Sequence of chain 49.A:
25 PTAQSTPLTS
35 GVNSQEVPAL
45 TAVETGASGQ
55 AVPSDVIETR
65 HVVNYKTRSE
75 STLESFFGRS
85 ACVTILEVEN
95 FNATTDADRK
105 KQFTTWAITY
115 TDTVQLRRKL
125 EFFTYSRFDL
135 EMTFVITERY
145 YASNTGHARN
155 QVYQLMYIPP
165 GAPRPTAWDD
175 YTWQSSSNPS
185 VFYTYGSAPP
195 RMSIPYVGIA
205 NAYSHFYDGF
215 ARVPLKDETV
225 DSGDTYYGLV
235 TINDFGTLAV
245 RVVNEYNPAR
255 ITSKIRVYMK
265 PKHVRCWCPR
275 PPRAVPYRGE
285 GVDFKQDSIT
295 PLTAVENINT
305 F

A protein and the small-molecule ligand that binds it are described below.
Small molecule (SMILES): CC(=O)N[C@H]1[C@H]([C@H](O)[C@H](O)CO)O[C@@](O)(C(=O)O)C[C@@H]1O

Binding-site contacts:
Ligand atom C11 contacts residue ARG143 of chain 50.A at 4.0 Å.
Ligand atom O4 contacts residue ASN251 of chain 49.A at 4.1 Å.
Ligand atom C1 contacts residue SER147 of chain 50.A at 3.6 Å.
Ligand atom O10 contacts residue TYR250 of chain 49.A at 2.8 Å (h-bond).
Ligand atom O4 contacts residue TYR145 of chain 50.A at 4.2 Å.
Ligand atom C6 contacts residue ALA146 of chain 50.A at 4.2 Å (hydrophobic).
Ligand atom C10 contacts residue TYR145 of chain 50.A at 3.6 Å (hydrophobic).
Ligand atom C3 contacts residue PRO252 of chain 49.A at 3.8 Å (hydrophobic).
Ligand atom O1B contacts residue ALA146 of chain 50.A at 4.3 Å.
Ligand atom C9 contacts residue TYR145 of chain 50.A at 4.4 Å (hydrophobic).
Ligand atom C4 contacts residue TYR145 of chain 50.A at 3.6 Å (hydrophobic).
Ligand atom C8 contacts residue ALA146 of chain 50.A at 4.5 Å (hydrophobic).
Ligand atom O4 contacts residue TYR250 of chain 49.A at 3.4 Å.
Ligand atom C4 contacts residue PRO252 of chain 49.A at 3.7 Å (hydrophobic).
Ligand atom O1A contacts residue ASN148 of chain 50.A at 4.3 Å.
Ligand atom C10 contacts residue TYR250 of chain 49.A at 3.5 Å (hydrophobic).
Ligand atom O8 contacts residue ALA146 of chain 50.A at 3.3 Å.
Ligand atom C6 contacts residue TYR145 of chain 50.A at 3.4 Å (hydrophobic).
Ligand atom C1 contacts residue ALA146 of chain 50.A at 4.0 Å (hydrophobic).
Ligand atom C11 contacts residue TYR250 of chain 49.A at 3.7 Å (hydrophobic).
Ligand atom O1B contacts residue PRO252 of chain 49.A at 3.3 Å.
Ligand atom C7 contacts residue TYR145 of chain 50.A at 3.9 Å (hydrophobic).
Ligand atom C11 contacts residue TYR145 of chain 50.A at 3.7 Å (hydrophobic).
Ligand atom O4 contacts residue PRO252 of chain 49.A at 3.6 Å.
Ligand atom O1A contacts residue ALA146 of chain 50.A at 3.2 Å.
Ligand atom C5 contacts residue TYR145 of chain 50.A at 3.3 Å (hydrophobic).
Ligand atom O1A contacts residue SER147 of chain 50.A at 3.1 Å (h-bond).
Ligand atom N5 contacts residue TYR250 of chain 49.A at 4.4 Å.
Ligand atom N5 contacts residue TYR145 of chain 50.A at 2.6 Å (h-bond).
Ligand atom O1B contacts residue SER147 of chain 50.A at 2.7 Å (h-bond).
Ligand atom C1 contacts residue PRO252 of chain 49.A at 4.0 Å (hydrophobic).

Sequence of chain 50.A:
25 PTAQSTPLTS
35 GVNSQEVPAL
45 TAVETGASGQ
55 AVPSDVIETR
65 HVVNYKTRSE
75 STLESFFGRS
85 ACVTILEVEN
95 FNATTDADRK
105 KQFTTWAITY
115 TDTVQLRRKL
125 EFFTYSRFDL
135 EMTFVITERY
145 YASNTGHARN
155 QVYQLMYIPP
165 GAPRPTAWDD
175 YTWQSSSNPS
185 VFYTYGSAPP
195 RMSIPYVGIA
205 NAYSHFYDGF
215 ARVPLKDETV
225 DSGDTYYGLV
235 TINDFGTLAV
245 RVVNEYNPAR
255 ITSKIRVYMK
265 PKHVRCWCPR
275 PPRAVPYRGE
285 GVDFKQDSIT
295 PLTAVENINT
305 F